Sequence of chain 59.C:
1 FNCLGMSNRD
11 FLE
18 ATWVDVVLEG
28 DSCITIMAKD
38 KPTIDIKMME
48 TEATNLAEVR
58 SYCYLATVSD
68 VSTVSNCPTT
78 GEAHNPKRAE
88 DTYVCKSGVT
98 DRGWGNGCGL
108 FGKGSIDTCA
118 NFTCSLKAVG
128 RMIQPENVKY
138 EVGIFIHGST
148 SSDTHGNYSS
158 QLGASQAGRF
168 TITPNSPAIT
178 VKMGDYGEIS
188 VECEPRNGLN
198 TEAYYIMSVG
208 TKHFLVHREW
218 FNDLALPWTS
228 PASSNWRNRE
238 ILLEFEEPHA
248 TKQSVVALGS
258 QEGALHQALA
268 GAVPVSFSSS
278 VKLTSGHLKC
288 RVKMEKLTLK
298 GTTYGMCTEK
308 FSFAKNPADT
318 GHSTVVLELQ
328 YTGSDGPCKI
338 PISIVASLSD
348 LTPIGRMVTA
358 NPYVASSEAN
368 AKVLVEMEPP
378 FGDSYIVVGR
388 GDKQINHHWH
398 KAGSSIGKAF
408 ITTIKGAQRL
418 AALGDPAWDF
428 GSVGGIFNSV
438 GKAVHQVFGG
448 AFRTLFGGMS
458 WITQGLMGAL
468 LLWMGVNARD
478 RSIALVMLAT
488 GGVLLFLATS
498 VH

Binding-site contacts:
Ligand atom C1 contacts residue SER157 of chain 59.C at 3.9 Å.
Ligand atom O5 contacts residue SER157 of chain 59.C at 3.8 Å.
Ligand atom C2 contacts residue ASN154 of chain 59.C at 2.4 Å.
Ligand atom N2 contacts residue ASN154 of chain 59.C at 2.9 Å (h-bond).
Ligand atom C7 contacts residue ASN154 of chain 59.C at 4.0 Å.
Ligand atom C8 contacts residue ASN154 of chain 59.C at 4.2 Å.
Ligand atom O5 contacts residue ASN154 of chain 59.C at 2.4 Å (h-bond).
Ligand atom C5 contacts residue ASN154 of chain 59.C at 3.7 Å.
Ligand atom C1 contacts residue ASN154 of chain 59.C at 1.4 Å.
Ligand atom C4 contacts residue ASN154 of chain 59.C at 4.2 Å.
Ligand atom C3 contacts residue ASN154 of chain 59.C at 3.8 Å.

A small-molecule ligand and the protein it binds are described below.
Small molecule (SMILES): CC(=O)N[C@@H]1[C@@H](O)[C@H](O)[C@@H](CO)O[C@H]1O